Binding-site contacts:
Ligand atom CAE contacts residue ASN228 of chain 5.A at 3.6 Å.
Ligand atom CAD contacts residue PHE137 of chain 5.A at 3.9 Å (hydrophobic).
Ligand atom CAR contacts residue TYR201 of chain 5.A at 3.5 Å (hydrophobic).
Ligand atom CBB contacts residue LEU113 of chain 5.A at 3.7 Å (hydrophobic).
Ligand atom CAX contacts residue ASN228 of chain 5.A at 3.8 Å.
Ligand atom CAM contacts residue TYR155 of chain 5.A at 3.9 Å (hydrophobic).
Ligand atom CAO contacts residue MET230 of chain 5.A at 3.6 Å (hydrophobic).
Ligand atom CBA contacts residue TRP203 of chain 5.A at 3.8 Å (hydrophobic).
Ligand atom CAK contacts residue PHE135 of chain 5.A at 3.3 Å (hydrophobic).
Ligand atom CAG contacts residue GLN202 of chain 5.A at 3.5 Å.
Ligand atom CAS contacts residue ASN228 of chain 5.A at 3.5 Å.
Ligand atom CAP contacts residue LEU113 of chain 5.A at 3.6 Å (hydrophobic).
Ligand atom NBD contacts residue ASN228 of chain 5.A at 3.7 Å.
Ligand atom CAQ contacts residue LEU113 of chain 5.A at 3.6 Å (hydrophobic).
Ligand atom CAG contacts residue TRP203 of chain 5.A at 3.7 Å (hydrophobic).
Ligand atom CAF contacts residue MET114 of chain 5.A at 3.1 Å (hydrophobic).
Ligand atom CAZ contacts residue ILE111 of chain 5.A at 3.9 Å (hydrophobic).
Ligand atom CAE contacts residue GLN202 of chain 5.A at 3.6 Å.
Ligand atom OAC contacts residue ASP112 of chain 5.A at 3.8 Å.
Ligand atom NBD contacts residue TRP203 of chain 5.A at 3.6 Å.
Ligand atom CAJ contacts residue TYR155 of chain 5.A at 3.5 Å (hydrophobic).
Ligand atom CAN contacts residue PHE135 of chain 5.A at 3.8 Å (hydrophobic).
Ligand atom CAI contacts residue PHE135 of chain 5.A at 3.5 Å (hydrophobic).
Ligand atom CAL contacts residue ILE111 of chain 5.A at 3.9 Å (hydrophobic).
Ligand atom CAS contacts residue TRP203 of chain 5.A at 3.4 Å (hydrophobic).
Ligand atom CAN contacts residue ILE111 of chain 5.A at 3.8 Å (hydrophobic).
Ligand atom CAH contacts residue MET114 of chain 5.A at 3.5 Å (hydrophobic).
Ligand atom CAA contacts residue VAL179 of chain 5.A at 3.5 Å (hydrophobic).
Ligand atom CAG contacts residue ASN228 of chain 5.A at 3.3 Å.
Ligand atom CAA contacts residue PRO177 of chain 5.A at 3.2 Å (hydrophobic).
Ligand atom CBA contacts residue ASN228 of chain 5.A at 3.7 Å.
Ligand atom NAU contacts residue MET114 of chain 5.A at 3.9 Å.
Ligand atom OAW contacts residue MET195 of chain 5.A at 3.4 Å.
Ligand atom CAF contacts residue ASP112 of chain 5.A at 3.9 Å.
Ligand atom CAR contacts residue ASN228 of chain 5.A at 3.7 Å.
Ligand atom OAC contacts residue LEU113 of chain 5.A at 3.4 Å (h-bond).
Ligand atom CAL contacts residue TYR155 of chain 5.A at 3.4 Å (hydrophobic).
Ligand atom NAT contacts residue TYR155 of chain 5.A at 3.9 Å.
Ligand atom CAS contacts residue TYR201 of chain 5.A at 3.9 Å (hydrophobic).
Ligand atom NBC contacts residue ASN228 of chain 5.A at 3.7 Å.

Sequence of chain 1.C:
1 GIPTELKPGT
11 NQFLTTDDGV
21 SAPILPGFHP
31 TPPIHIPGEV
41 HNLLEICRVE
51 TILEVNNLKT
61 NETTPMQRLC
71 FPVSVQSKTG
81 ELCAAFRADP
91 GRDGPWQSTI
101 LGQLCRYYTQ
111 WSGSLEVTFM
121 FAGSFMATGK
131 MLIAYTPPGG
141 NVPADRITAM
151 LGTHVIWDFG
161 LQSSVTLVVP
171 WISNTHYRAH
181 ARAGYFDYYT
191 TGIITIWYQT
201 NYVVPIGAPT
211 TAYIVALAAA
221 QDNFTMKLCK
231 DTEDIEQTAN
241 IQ

A small-molecule ligand and the protein it binds are described below.
Small molecule (SMILES): CCO/N=C/c1ccc(OCC[C@@H](C)CCN2CCN(c3ccncc3)C2=O)cc1

Sequence of chain 5.C:
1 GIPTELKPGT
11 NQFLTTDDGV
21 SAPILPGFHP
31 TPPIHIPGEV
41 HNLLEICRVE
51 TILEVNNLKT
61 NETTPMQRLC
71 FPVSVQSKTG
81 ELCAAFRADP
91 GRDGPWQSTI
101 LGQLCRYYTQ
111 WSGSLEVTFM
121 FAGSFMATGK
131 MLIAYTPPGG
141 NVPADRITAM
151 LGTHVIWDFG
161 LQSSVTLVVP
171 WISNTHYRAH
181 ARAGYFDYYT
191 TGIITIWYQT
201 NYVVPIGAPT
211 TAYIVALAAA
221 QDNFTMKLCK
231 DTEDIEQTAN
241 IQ

Sequence of chain 5.A:
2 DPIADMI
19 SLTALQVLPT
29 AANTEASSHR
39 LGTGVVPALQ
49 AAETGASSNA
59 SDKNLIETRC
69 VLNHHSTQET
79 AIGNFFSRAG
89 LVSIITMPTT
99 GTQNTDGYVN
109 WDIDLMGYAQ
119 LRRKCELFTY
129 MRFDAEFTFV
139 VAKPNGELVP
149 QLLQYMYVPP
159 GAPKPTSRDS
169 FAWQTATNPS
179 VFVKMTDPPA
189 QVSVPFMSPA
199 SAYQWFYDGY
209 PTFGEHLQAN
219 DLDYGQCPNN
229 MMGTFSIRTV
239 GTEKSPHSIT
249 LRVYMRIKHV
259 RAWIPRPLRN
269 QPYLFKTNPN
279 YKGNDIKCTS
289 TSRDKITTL